Sequence of chain 1.C:
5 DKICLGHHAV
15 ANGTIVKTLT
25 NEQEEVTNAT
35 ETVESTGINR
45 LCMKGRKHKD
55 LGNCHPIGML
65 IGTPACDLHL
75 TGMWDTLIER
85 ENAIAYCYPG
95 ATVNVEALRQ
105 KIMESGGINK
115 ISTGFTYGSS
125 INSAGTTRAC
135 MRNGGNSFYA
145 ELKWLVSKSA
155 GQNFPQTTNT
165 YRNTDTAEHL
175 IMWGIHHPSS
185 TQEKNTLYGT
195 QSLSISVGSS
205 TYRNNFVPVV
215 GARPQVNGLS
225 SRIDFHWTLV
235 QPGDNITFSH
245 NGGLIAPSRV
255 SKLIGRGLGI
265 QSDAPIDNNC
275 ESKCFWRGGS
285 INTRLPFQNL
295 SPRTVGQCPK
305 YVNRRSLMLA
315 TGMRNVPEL

Binding-site contacts:
Ligand atom C8 contacts residue TYR92 of chain 1.C at 3.9 Å (hydrophobic).
Ligand atom C9 contacts residue TRP148 of chain 1.C at 3.9 Å (hydrophobic).
Ligand atom C4 contacts residue THR130 of chain 1.C at 3.2 Å.
Ligand atom C5 contacts residue THR130 of chain 1.C at 3.5 Å.
Ligand atom N5 contacts residue THR130 of chain 1.C at 2.9 Å (h-bond).
Ligand atom O1B contacts residue LEU223 of chain 1.C at 3.8 Å.
Ligand atom C6 contacts residue THR130 of chain 1.C at 4.0 Å.
Ligand atom C3 contacts residue ARG132 of chain 1.C at 3.2 Å.
Ligand atom O1B contacts residue THR131 of chain 1.C at 3.0 Å (h-bond).
Ligand atom C10 contacts residue THR130 of chain 1.C at 4.0 Å.
Ligand atom O1A contacts residue THR131 of chain 1.C at 3.2 Å.
Ligand atom C11 contacts residue TRP148 of chain 1.C at 3.8 Å (hydrophobic).
Ligand atom O4 contacts residue LEU223 of chain 1.C at 3.2 Å.
Ligand atom C9 contacts residue SER225 of chain 1.C at 3.7 Å.
Ligand atom O3 contacts residue GLY222 of chain 1.C at 3.7 Å.
Ligand atom O1B contacts residue ARG132 of chain 1.C at 4.0 Å.
Ligand atom O9 contacts residue TYR92 of chain 1.C at 3.5 Å (h-bond).
Ligand atom C7 contacts residue TRP148 of chain 1.C at 3.7 Å (hydrophobic).
Ligand atom O9 contacts residue SER225 of chain 1.C at 2.9 Å (h-bond).
Ligand atom O3 contacts residue ARG132 of chain 1.C at 3.1 Å (salt-bridge).
Ligand atom C11 contacts residue VAL150 of chain 1.C at 3.9 Å (hydrophobic).
Ligand atom C8 contacts residue TRP148 of chain 1.C at 3.7 Å (hydrophobic).
Ligand atom C9 contacts residue LEU191 of chain 1.C at 4.0 Å (hydrophobic).
Ligand atom O8 contacts residue TRP148 of chain 1.C at 3.3 Å.
Ligand atom C9 contacts residue TYR92 of chain 1.C at 3.8 Å (hydrophobic).
Ligand atom C8 contacts residue GLU187 of chain 1.C at 4.0 Å.
Ligand atom C4 contacts residue ARG132 of chain 1.C at 3.5 Å.
Ligand atom O10 contacts residue LEU191 of chain 1.C at 3.3 Å.
Ligand atom C11 contacts residue GLY129 of chain 1.C at 3.6 Å.
Ligand atom O4 contacts residue THR130 of chain 1.C at 3.6 Å.
Ligand atom O1A contacts residue ASN140 of chain 1.C at 3.8 Å.
Ligand atom O8 contacts residue TYR92 of chain 1.C at 2.8 Å (h-bond).
Ligand atom C9 contacts residue GLU187 of chain 1.C at 3.0 Å.
Ligand atom C1 contacts residue ARG132 of chain 1.C at 3.8 Å.
Ligand atom O7 contacts residue LEU191 of chain 1.C at 3.8 Å.
Ligand atom O1A contacts residue ARG132 of chain 1.C at 2.7 Å (salt-bridge).
Ligand atom O4 contacts residue GLY222 of chain 1.C at 3.2 Å (h-bond).
Ligand atom C1 contacts residue THR131 of chain 1.C at 3.5 Å.
Ligand atom C9 contacts residue HIS180 of chain 1.C at 4.0 Å.
Ligand atom O9 contacts residue GLU187 of chain 1.C at 2.4 Å (salt-bridge).

A small-molecule ligand and the protein it binds are described below.
Small molecule (SMILES): CC(=O)N[C@@H]1[C@@H](O)[C@H](O[C@@H]2O[C@H](CO[C@]3(C(=O)O)C[C@H](O)[C@@H](NC(C)=O)[C@H]([C@H](O)[C@H](O)CO)O3)[C@H](O)[C@H](O)[C@H]2O)[C@@H](CO)O[C@H]1O